Sequence of chain 3.BA:
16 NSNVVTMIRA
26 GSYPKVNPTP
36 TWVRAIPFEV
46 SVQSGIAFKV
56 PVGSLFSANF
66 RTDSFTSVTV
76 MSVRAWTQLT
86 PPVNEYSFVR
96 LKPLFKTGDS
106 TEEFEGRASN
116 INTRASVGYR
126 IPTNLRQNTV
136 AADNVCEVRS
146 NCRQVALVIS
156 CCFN

Sequence of chain 1.C:
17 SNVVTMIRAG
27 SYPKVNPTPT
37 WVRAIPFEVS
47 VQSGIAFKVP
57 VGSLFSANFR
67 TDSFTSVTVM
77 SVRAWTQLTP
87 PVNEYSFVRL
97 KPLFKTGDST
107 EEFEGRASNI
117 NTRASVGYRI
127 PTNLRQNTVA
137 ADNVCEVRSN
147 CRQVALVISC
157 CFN

Binding-site contacts:
Ligand atom O3' contacts residue ALA40 of chain 3.BA at 3.5 Å.
Ligand atom O3' contacts residue THR21 of chain 3.G at 3.8 Å.
Ligand atom OP1 contacts residue ARG125 of chain 1.C at 3.6 Å.
Ligand atom O2' contacts residue U5 of chain 3.LA at 3.1 Å.
Ligand atom C5' contacts residue SER155 of chain 3.BA at 3.6 Å.
Ligand atom O2' contacts residue THR36 of chain 1.C at 2.9 Å (h-bond).
Ligand atom C6 contacts residue U2 of chain 3.LA at 3.1 Å.
Ligand atom C2 contacts residue U2 of chain 3.LA at 3.3 Å.
Ligand atom O2' contacts residue SER155 of chain 3.BA at 3.7 Å.
Ligand atom N1 contacts residue U5 of chain 3.LA at 2.8 Å (h-bond).
Ligand atom N1 contacts residue U1 of chain 3.LA at 3.0 Å (h-bond).
Ligand atom C4 contacts residue U5 of chain 3.LA at 3.6 Å.
Ligand atom C5' contacts residue SER17 of chain 3.G at 3.7 Å.
Ligand atom C1' contacts residue VAL38 of chain 3.BA at 3.9 Å (hydrophobic).
Ligand atom C5' contacts residue ALA40 of chain 3.BA at 3.7 Å (hydrophobic).
Ligand atom C2 contacts residue U3 of chain 3.LA at 3.2 Å.
Ligand atom N3 contacts residue U1 of chain 3.LA at 3.8 Å.
Ligand atom N6 contacts residue U4 of chain 3.LA at 3.5 Å (h-bond).
Ligand atom OP1 contacts residue THR21 of chain 3.G at 3.9 Å.
Ligand atom C6 contacts residue U4 of chain 3.LA at 3.8 Å.
Ligand atom OP2 contacts residue U5 of chain 3.LA at 3.9 Å.
Ligand atom C2 contacts residue U4 of chain 3.LA at 3.9 Å.
Ligand atom O4' contacts residue VAL38 of chain 3.BA at 3.9 Å.
Ligand atom C4' contacts residue ALA40 of chain 3.BA at 3.5 Å (hydrophobic).
Ligand atom N6 contacts residue U2 of chain 3.LA at 2.3 Å (h-bond).
Ligand atom C6 contacts residue U3 of chain 3.LA at 3.2 Å.
Ligand atom N3 contacts residue VAL38 of chain 3.BA at 3.6 Å.
Ligand atom OP1 contacts residue ASP15 of chain 3.G at 2.9 Å (salt-bridge).
Ligand atom C6 contacts residue U1 of chain 3.LA at 3.2 Å.
Ligand atom C2 contacts residue U5 of chain 3.LA at 2.8 Å.
Ligand atom OP1 contacts residue ARG79 of chain 3.BA at 2.7 Å (salt-bridge).
Ligand atom O2' contacts residue SER17 of chain 3.G at 3.4 Å.
Ligand atom N6 contacts residue U1 of chain 3.LA at 3.1 Å (h-bond).
Ligand atom N6 contacts residue U3 of chain 3.LA at 2.8 Å (h-bond).
Ligand atom N1 contacts residue U2 of chain 3.LA at 2.7 Å (h-bond).
Ligand atom N1 contacts residue U3 of chain 3.LA at 2.9 Å (h-bond).
Ligand atom C2 contacts residue U1 of chain 3.LA at 3.1 Å.
Ligand atom O3' contacts residue ASP15 of chain 3.G at 3.9 Å.
Ligand atom N3 contacts residue U5 of chain 3.LA at 3.0 Å (h-bond).
Ligand atom N1 contacts residue U4 of chain 3.LA at 3.4 Å (h-bond).

The small molecule below binds the protein below.
Small molecule (SMILES): Nc1ncnc2c1ncn2[C@@H]1O[C@H](CO[P](=O)(O)O[C@H]2[C@@H](O)[C@H](n3cnc4c(N)ncnc43)O[C@@H]2CO[P](=O)(O)O[C@H]2[C@@H](O)[C@H](n3cnc4c(N)ncnc43)O[C@@H]2CO[P](=O)(O)O[C@H]2[C@@H](O)[C@H](n3cnc4c(N)ncnc43)O[C@@H]2CO[P](=O)(O)O[C@H]2[C@@H](O)[C@H](n3cnc4c(N)ncnc43)O[C@@H]2CO[P](=O)(O)O[C@H]2[C@@H](O)[C@H](n3cnc4c(N)ncnc43)O[C@@H]2CO[P](=O)(O)O[C@H]2[C@@H](O)[C@H](n3cnc4c(N)ncnc43)O[C@@H]2CO[P](=O)(O)O[C@H]2[C@@H](O)[C@H](n3cnc4c(N)ncnc43)O[C@@H]2COP(=O)=O)[C@@H](O)[C@H]1O

Sequence of chain 3.G:
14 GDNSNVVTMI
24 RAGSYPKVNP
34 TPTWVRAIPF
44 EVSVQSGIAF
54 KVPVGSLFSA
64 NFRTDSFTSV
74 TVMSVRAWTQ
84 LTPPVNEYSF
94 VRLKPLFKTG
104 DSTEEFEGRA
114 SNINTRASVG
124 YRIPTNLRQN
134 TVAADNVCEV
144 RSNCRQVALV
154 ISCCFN